Sequence of chain 1.G:
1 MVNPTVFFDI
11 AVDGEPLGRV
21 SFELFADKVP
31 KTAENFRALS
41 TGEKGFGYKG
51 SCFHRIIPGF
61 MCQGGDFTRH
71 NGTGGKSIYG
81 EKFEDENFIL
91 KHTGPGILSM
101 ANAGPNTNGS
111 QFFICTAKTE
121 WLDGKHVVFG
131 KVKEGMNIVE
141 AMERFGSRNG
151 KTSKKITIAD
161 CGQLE

The small molecule below binds the protein below.
Small molecule (SMILES): C=C/C=C\C[C@@H](C)[C@@H](O)[C@H]1C(=O)N[C@@H](CC)C(=O)N(C)CC(=O)N(C)[C@@H](CC(C)C)C(=O)N[C@@H](C(C)C)C(=O)N(C)[C@@H](CC(C)C)C(=O)N[C@@H](C)C(=O)N[C@H](C)C(=O)N(C)[C@@H](CC(C)C)C(=O)N(C)[C@@H](CC(C)C)C(=O)N(C)[C@@H](C(C)C)C(=O)N1C

Binding-site contacts:
Ligand atom CG contacts residue ASN102 of chain 1.G at 3.7 Å.
Ligand atom CZ contacts residue ALA103 of chain 1.G at 3.6 Å (hydrophobic).
Ligand atom C contacts residue ASN102 of chain 1.G at 3.3 Å.
Ligand atom CB contacts residue PHE113 of chain 1.G at 3.7 Å (hydrophobic).
Ligand atom CB contacts residue GLN111 of chain 1.G at 3.6 Å.
Ligand atom CG contacts residue ALA101 of chain 1.G at 3.7 Å (hydrophobic).
Ligand atom CG1 contacts residue PHE113 of chain 1.G at 3.5 Å (hydrophobic).
Ligand atom CG1 contacts residue ALA101 of chain 1.G at 3.7 Å (hydrophobic).
Ligand atom CA contacts residue ASN102 of chain 1.G at 3.0 Å.
Ligand atom CN contacts residue GLY72 of chain 1.G at 3.4 Å.
Ligand atom O contacts residue ALA101 of chain 1.G at 3.5 Å.
Ligand atom O contacts residue ASN102 of chain 1.G at 3.4 Å (h-bond).
Ligand atom O contacts residue GLY72 of chain 1.G at 3.7 Å.
Ligand atom O contacts residue PHE60 of chain 1.G at 3.2 Å.
Ligand atom O contacts residue TRP121 of chain 1.G at 2.8 Å (h-bond).
Ligand atom CG contacts residue GLN111 of chain 1.G at 3.5 Å.
Ligand atom CG2 contacts residue PHE113 of chain 1.G at 3.7 Å (hydrophobic).
Ligand atom CN contacts residue ARG55 of chain 1.G at 3.6 Å.
Ligand atom CA contacts residue GLY72 of chain 1.G at 3.2 Å.
Ligand atom CD2 contacts residue PHE60 of chain 1.G at 3.7 Å (hydrophobic).
Ligand atom O contacts residue ARG148 of chain 1.G at 3.2 Å (salt-bridge).
Ligand atom O contacts residue HIS126 of chain 1.G at 3.3 Å.
Ligand atom CG1 contacts residue GLN63 of chain 1.G at 3.4 Å.
Ligand atom CA contacts residue GLY72 of chain 1.G at 3.8 Å.
Ligand atom CD1 contacts residue ASN102 of chain 1.G at 3.6 Å.
Ligand atom O contacts residue ALA103 of chain 1.G at 3.6 Å.
Ligand atom CB contacts residue PHE60 of chain 1.G at 3.8 Å (hydrophobic).
Ligand atom C contacts residue GLY72 of chain 1.G at 3.0 Å.
Ligand atom N contacts residue GLY72 of chain 1.G at 3.1 Å (h-bond).
Ligand atom CN contacts residue ARG55 of chain 1.G at 3.5 Å.
Ligand atom CD2 contacts residue ARG148 of chain 1.G at 3.8 Å.
Ligand atom CB contacts residue ASN102 of chain 1.G at 3.3 Å.
Ligand atom C contacts residue PHE60 of chain 1.G at 3.7 Å (hydrophobic).
Ligand atom CN contacts residue LEU122 of chain 1.G at 3.7 Å (hydrophobic).
Ligand atom O contacts residue ARG55 of chain 1.G at 2.8 Å (salt-bridge).
Ligand atom N contacts residue ASN102 of chain 1.G at 2.8 Å (h-bond).
Ligand atom CB contacts residue GLY72 of chain 1.G at 3.5 Å.
Ligand atom CN contacts residue HIS126 of chain 1.G at 3.3 Å.
Ligand atom O contacts residue GLN63 of chain 1.G at 3.1 Å (h-bond).
Ligand atom CG2 contacts residue PHE60 of chain 1.G at 3.6 Å (hydrophobic).